Binding-site contacts:
Ligand atom OAH contacts residue ASN80 of chain 52.D at 3.2 Å (h-bond).
Ligand atom O1 contacts residue HIS114 of chain 52.H at 2.8 Å (h-bond).
Ligand atom SAG contacts residue ASN80 of chain 52.D at 4.3 Å.
Ligand atom OBC contacts residue HIS82 of chain 52.F at 3.2 Å (h-bond).
Ligand atom OBC contacts residue HIS114 of chain 52.D at 4.1 Å.
Ligand atom SBB contacts residue HIS82 of chain 52.F at 3.5 Å (h-bond).
Ligand atom OBH contacts residue HIS114 of chain 52.F at 3.1 Å (h-bond).
Ligand atom SAG contacts residue HIS114 of chain 52.H at 4.1 Å.
Ligand atom N2 contacts residue HIS114 of chain 52.H at 4.1 Å.
Ligand atom SBB contacts residue HIS114 of chain 52.D at 4.2 Å.
Ligand atom OAH contacts residue HIS82 of chain 52.D at 3.1 Å (h-bond).
Ligand atom O3 contacts residue HIS82 of chain 52.D at 3.9 Å.
Ligand atom OAF contacts residue HIS82 of chain 52.D at 3.2 Å (h-bond).
Ligand atom C1 contacts residue HIS114 of chain 52.H at 3.5 Å.
Ligand atom O6B contacts residue ASN80 of chain 52.D at 3.0 Å (h-bond).
Ligand atom O1 contacts residue HIS82 of chain 52.H at 3.6 Å.
Ligand atom OBA contacts residue HIS114 of chain 52.D at 3.0 Å (h-bond).
Ligand atom OBE contacts residue HIS82 of chain 52.F at 2.9 Å (h-bond).
Ligand atom OAB contacts residue ARG119 of chain 52.H at 3.5 Å.
Ligand atom O4 contacts residue ASN80 of chain 52.D at 3.1 Å (h-bond).
Ligand atom SBG contacts residue HIS82 of chain 52.F at 4.0 Å.
Ligand atom OBF contacts residue HIS114 of chain 52.F at 3.9 Å.
Ligand atom SAG contacts residue HIS82 of chain 52.D at 3.7 Å.
Ligand atom C2 contacts residue HIS82 of chain 52.D at 4.2 Å.
Ligand atom C5 contacts residue HIS82 of chain 52.H at 4.0 Å.
Ligand atom O3 contacts residue HIS114 of chain 52.D at 3.3 Å (h-bond).
Ligand atom C4 contacts residue ASN80 of chain 52.D at 4.0 Å.
Ligand atom C1 contacts residue HIS82 of chain 52.H at 3.7 Å.
Ligand atom OBI contacts residue HIS82 of chain 52.F at 2.9 Å.
Ligand atom O5 contacts residue HIS82 of chain 52.H at 3.2 Å (h-bond).
Ligand atom OAF contacts residue HIS114 of chain 52.H at 4.1 Å.
Ligand atom SBG contacts residue HIS114 of chain 52.F at 3.5 Å (h-bond).
Ligand atom OBA contacts residue HIS82 of chain 52.D at 4.3 Å.
Ligand atom OBI contacts residue HIS114 of chain 52.F at 3.0 Å (h-bond).
Ligand atom C6 contacts residue ASN80 of chain 52.D at 3.8 Å.
Ligand atom OAB contacts residue HIS114 of chain 52.H at 3.3 Å.
Ligand atom O2 contacts residue HIS82 of chain 52.F at 4.0 Å.
Ligand atom O4 contacts residue HIS114 of chain 52.D at 3.6 Å.
Ligand atom OBF contacts residue HIS82 of chain 52.F at 3.9 Å.
Ligand atom C3 contacts residue HIS82 of chain 52.D at 4.3 Å.

This small molecule binds to this protein.
Small molecule (SMILES): O=C(O)[C@@H]1O[C@H](O[C@H]2[C@@H](OS(=O)(=O)O)O[C@@H](O)[C@H](NS(=O)(=O)O)[C@H]2O)[C@@H](OS(=O)(=O)O)[C@H](O)[C@@H]1O

Sequence of chain 52.H:
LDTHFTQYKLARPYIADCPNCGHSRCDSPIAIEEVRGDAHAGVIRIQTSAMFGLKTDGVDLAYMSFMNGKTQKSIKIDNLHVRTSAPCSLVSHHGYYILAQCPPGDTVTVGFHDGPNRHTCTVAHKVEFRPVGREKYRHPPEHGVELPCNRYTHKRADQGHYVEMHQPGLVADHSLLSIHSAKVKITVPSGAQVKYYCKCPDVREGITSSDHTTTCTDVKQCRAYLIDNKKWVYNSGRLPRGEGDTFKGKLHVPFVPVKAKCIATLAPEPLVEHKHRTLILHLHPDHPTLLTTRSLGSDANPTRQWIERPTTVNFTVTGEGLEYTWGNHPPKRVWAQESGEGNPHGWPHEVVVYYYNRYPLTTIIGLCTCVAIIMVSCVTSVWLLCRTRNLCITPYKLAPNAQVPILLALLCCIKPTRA

Sequence of chain 52.F:
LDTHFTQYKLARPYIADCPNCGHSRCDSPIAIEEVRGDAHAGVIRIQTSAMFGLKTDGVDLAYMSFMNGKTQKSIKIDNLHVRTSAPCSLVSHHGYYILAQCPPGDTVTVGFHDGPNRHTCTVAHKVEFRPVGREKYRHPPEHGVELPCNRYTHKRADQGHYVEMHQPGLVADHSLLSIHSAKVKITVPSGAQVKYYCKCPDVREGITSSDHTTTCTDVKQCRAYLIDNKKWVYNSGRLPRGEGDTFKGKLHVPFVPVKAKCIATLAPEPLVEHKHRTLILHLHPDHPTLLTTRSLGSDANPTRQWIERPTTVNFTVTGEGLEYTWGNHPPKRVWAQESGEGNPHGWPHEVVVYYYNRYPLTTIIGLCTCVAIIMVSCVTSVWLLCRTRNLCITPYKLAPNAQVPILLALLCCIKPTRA

Sequence of chain 52.D:
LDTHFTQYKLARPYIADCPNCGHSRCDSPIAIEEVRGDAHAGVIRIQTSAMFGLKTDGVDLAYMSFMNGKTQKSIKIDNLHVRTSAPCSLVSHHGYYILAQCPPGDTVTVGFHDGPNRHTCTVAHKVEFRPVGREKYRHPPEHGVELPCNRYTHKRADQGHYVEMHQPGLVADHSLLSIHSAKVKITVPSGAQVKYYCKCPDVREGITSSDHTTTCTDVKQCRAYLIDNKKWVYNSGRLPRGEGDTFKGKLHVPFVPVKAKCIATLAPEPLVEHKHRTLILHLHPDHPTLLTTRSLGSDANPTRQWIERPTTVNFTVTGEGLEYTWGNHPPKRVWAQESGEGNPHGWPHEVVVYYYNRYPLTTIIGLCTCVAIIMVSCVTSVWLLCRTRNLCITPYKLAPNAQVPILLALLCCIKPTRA